This small molecule binds to this protein.
Small molecule (SMILES): C[N+](C)(C)[O-]

Binding-site contacts:
Ligand atom OAE contacts residue SER372 of chain 1.A at 3.8 Å.
Ligand atom NAC contacts residue LYS376 of chain 1.A at 4.2 Å.
Ligand atom NAC contacts residue ALA458 of chain 1.A at 4.0 Å.
Ligand atom NAC contacts residue SER372 of chain 1.A at 4.3 Å.
Ligand atom CAB contacts residue LYS376 of chain 1.A at 3.6 Å.
Ligand atom OAE contacts residue PRO335 of chain 1.A at 4.4 Å.
Ligand atom CAD contacts residue LYS376 of chain 1.A at 3.5 Å.
Ligand atom CAD contacts residue ALA458 of chain 1.A at 3.5 Å (hydrophobic).
Ligand atom CAB contacts residue SER372 of chain 1.A at 4.2 Å.
Ligand atom OAE contacts residue ALA458 of chain 1.A at 4.0 Å.
Ligand atom CAA contacts residue ALA458 of chain 1.A at 4.0 Å (hydrophobic).
Ligand atom CAB contacts residue PRO335 of chain 1.A at 4.2 Å (hydrophobic).
Ligand atom CAD contacts residue SER372 of chain 1.A at 4.3 Å.

Sequence of chain 1.A:
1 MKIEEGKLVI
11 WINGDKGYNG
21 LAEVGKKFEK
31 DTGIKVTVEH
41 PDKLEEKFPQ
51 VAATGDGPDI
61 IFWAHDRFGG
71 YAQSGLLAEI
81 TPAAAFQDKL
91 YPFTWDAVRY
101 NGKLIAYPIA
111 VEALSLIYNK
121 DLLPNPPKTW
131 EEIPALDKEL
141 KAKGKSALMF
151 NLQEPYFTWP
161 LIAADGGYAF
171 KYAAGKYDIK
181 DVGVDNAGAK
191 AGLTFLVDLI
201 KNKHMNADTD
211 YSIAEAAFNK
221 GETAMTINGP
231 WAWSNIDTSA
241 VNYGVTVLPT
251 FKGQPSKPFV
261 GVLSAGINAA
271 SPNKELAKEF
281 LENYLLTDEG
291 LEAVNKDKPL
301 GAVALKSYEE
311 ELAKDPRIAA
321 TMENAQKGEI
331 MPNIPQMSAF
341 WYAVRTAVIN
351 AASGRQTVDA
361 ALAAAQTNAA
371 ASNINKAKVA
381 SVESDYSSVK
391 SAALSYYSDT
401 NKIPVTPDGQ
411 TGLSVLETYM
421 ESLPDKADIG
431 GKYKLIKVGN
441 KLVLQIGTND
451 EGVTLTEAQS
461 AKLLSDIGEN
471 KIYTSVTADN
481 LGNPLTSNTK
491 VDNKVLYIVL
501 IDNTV